Binding-site contacts:
Ligand atom C4 contacts residue ASN137 of chain 1.B at 4.3 Å.
Ligand atom C8 contacts residue ASP113 of chain 1.A at 3.8 Å.
Ligand atom C6 contacts residue ASN137 of chain 1.B at 4.4 Å.
Ligand atom C6 contacts residue PRO141 of chain 1.B at 4.2 Å (hydrophobic).
Ligand atom C1 contacts residue FUC7 of chain 1.K at 3.7 Å.
Ligand atom C2 contacts residue GLN114 of chain 1.A at 4.1 Å.
Ligand atom O3 contacts residue GLN114 of chain 1.A at 3.8 Å.
Ligand atom C3 contacts residue ASP113 of chain 1.A at 4.4 Å.
Ligand atom C5 contacts residue FUC7 of chain 1.K at 3.9 Å.
Ligand atom O7 contacts residue ASP113 of chain 1.A at 2.7 Å (salt-bridge).
Ligand atom C2 contacts residue ASN137 of chain 1.B at 2.5 Å.
Ligand atom C5 contacts residue ASN137 of chain 1.B at 3.6 Å.
Ligand atom C6 contacts residue MET140 of chain 1.B at 4.0 Å (hydrophobic).
Ligand atom C3 contacts residue ASN137 of chain 1.B at 3.8 Å.
Ligand atom O7 contacts residue ASN137 of chain 1.B at 3.5 Å (h-bond).
Ligand atom O5 contacts residue ASN137 of chain 1.B at 2.4 Å (h-bond).
Ligand atom C5 contacts residue PRO141 of chain 1.B at 4.0 Å (hydrophobic).
Ligand atom N2 contacts residue ASN137 of chain 1.B at 2.9 Å (h-bond).
Ligand atom O5 contacts residue PRO141 of chain 1.B at 4.2 Å.
Ligand atom C7 contacts residue ASN137 of chain 1.B at 3.4 Å.
Ligand atom C1 contacts residue ASN137 of chain 1.B at 1.4 Å.
Ligand atom C8 contacts residue ILE49 of chain 1.A at 4.4 Å (hydrophobic).
Ligand atom C4 contacts residue FUC7 of chain 1.K at 3.6 Å.
Ligand atom C1 contacts residue PRO141 of chain 1.B at 4.3 Å (hydrophobic).
Ligand atom O5 contacts residue FUC7 of chain 1.K at 3.2 Å (h-bond).
Ligand atom O6 contacts residue PRO141 of chain 1.B at 4.1 Å.
Ligand atom C8 contacts residue MAN4 of chain 1.K at 3.7 Å.
Ligand atom C7 contacts residue ASP113 of chain 1.A at 3.8 Å.
Ligand atom C6 contacts residue FUC7 of chain 1.K at 3.6 Å.
Ligand atom O2 contacts residue NAG2 of chain 1.K at 4.3 Å.
Ligand atom C2 contacts residue FUC7 of chain 1.K at 3.8 Å.
Ligand atom O6 contacts residue FUC7 of chain 1.K at 4.0 Å.
Ligand atom O2 contacts residue GLN114 of chain 1.A at 4.0 Å.
Ligand atom O2 contacts residue FUC7 of chain 1.K at 2.9 Å (h-bond).
Ligand atom C3 contacts residue FUC7 of chain 1.K at 4.2 Å.
Ligand atom C8 contacts residue ASN137 of chain 1.B at 4.5 Å.
Ligand atom O6 contacts residue MET140 of chain 1.B at 3.5 Å (h-bond).

Sequence of chain 1.A:
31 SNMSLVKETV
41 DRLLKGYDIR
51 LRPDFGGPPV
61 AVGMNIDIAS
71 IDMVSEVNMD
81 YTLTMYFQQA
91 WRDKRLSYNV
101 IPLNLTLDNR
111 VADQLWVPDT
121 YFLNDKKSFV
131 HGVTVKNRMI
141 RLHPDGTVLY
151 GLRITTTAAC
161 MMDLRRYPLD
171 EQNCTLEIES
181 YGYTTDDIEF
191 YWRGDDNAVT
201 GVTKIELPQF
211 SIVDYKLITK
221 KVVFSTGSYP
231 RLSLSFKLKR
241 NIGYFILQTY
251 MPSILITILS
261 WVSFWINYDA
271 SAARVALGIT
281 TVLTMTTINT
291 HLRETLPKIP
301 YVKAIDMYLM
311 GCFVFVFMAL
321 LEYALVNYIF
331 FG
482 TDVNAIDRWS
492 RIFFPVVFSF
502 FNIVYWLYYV

Sequence of chain 1.B:
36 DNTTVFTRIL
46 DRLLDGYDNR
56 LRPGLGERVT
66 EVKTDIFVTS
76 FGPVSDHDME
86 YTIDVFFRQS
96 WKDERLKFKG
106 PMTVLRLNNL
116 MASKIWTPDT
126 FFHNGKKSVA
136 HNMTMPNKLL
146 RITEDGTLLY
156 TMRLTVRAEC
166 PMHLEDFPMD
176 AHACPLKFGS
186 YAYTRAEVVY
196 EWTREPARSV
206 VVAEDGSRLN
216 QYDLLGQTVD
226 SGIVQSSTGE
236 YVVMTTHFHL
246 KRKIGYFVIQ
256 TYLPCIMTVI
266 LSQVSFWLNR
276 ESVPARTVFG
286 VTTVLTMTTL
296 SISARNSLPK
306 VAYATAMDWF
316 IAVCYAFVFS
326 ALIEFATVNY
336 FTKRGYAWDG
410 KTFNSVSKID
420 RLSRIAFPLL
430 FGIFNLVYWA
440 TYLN

A protein and the small-molecule ligand that binds it are described below.
Small molecule (SMILES): CC(=O)N[C@H]1[C@H](O[C@H]2[C@H](O)[C@@H](NC(C)=O)CO[C@@H]2CO)O[C@H](CO)[C@@H](O[C@@H]2O[C@H](CO[C@H]3O[C@H](CO)[C@@H](O)[C@H](O)[C@@H]3O)[C@@H](O)[C@H](O[C@H]3O[C@H](CO)[C@@H](O)[C@H](O)[C@@H]3O)[C@@H]2O)[C@@H]1O